A protein and the small-molecule ligand that binds it are described below.
Small molecule (SMILES): CC(=O)N[C@@H]1[C@@H](O)[C@H](O)[C@@H](CO)O[C@H]1O

Binding-site contacts:
Ligand atom C3 contacts residue ASN331 of chain 1.B at 3.8 Å.
Ligand atom N2 contacts residue ASN331 of chain 1.B at 2.9 Å (h-bond).
Ligand atom C4 contacts residue ASN331 of chain 1.B at 4.2 Å.
Ligand atom C2 contacts residue ASN331 of chain 1.B at 2.4 Å.
Ligand atom O7 contacts residue ASN331 of chain 1.B at 2.7 Å (h-bond).
Ligand atom C1 contacts residue ASN331 of chain 1.B at 1.4 Å.
Ligand atom C5 contacts residue ASN331 of chain 1.B at 3.7 Å.
Ligand atom C7 contacts residue ASN331 of chain 1.B at 3.0 Å.
Ligand atom O6 contacts residue ASN331 of chain 1.B at 3.7 Å.
Ligand atom C8 contacts residue ASN331 of chain 1.B at 4.2 Å.
Ligand atom O5 contacts residue ASN331 of chain 1.B at 2.4 Å (h-bond).
Ligand atom C6 contacts residue ASN331 of chain 1.B at 4.2 Å.

Sequence of chain 1.B:
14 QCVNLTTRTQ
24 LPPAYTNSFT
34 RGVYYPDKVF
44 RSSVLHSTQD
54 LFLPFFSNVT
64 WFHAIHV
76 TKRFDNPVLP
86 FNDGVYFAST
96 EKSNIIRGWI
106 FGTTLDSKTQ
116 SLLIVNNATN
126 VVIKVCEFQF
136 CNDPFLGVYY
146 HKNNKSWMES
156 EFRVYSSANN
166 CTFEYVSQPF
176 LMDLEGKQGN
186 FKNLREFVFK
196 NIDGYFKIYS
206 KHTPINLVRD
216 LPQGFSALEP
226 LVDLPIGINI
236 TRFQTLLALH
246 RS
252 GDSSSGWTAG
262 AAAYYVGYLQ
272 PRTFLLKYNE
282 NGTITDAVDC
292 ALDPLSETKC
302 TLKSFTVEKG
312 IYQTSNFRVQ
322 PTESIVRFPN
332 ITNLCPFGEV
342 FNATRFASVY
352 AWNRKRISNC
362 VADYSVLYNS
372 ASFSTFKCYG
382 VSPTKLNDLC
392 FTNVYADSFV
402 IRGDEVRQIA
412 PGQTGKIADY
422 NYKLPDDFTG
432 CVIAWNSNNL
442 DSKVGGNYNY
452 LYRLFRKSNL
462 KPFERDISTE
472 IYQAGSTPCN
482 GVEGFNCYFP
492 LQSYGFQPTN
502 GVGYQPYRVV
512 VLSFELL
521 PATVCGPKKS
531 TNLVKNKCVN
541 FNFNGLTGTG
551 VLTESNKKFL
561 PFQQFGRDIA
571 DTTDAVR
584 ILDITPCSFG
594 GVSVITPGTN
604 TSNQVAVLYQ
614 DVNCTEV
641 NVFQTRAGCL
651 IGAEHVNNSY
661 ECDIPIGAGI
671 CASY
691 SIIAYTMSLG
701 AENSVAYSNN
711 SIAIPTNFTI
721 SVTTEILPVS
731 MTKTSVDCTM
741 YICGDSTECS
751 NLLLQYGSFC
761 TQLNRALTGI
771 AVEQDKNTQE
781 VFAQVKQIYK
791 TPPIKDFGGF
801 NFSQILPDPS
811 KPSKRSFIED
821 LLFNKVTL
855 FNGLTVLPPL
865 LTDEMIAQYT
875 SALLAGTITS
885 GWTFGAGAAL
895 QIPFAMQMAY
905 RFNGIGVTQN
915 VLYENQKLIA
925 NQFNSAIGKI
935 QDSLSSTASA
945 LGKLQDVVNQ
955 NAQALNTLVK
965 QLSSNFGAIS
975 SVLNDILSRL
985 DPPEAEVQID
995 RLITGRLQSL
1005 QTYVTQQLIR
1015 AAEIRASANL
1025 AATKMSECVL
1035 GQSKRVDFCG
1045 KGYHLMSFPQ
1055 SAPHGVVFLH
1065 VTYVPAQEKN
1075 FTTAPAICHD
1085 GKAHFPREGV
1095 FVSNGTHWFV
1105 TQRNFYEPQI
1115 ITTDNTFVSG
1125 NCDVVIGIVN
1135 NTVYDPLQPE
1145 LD